Sequence of chain 1.B:
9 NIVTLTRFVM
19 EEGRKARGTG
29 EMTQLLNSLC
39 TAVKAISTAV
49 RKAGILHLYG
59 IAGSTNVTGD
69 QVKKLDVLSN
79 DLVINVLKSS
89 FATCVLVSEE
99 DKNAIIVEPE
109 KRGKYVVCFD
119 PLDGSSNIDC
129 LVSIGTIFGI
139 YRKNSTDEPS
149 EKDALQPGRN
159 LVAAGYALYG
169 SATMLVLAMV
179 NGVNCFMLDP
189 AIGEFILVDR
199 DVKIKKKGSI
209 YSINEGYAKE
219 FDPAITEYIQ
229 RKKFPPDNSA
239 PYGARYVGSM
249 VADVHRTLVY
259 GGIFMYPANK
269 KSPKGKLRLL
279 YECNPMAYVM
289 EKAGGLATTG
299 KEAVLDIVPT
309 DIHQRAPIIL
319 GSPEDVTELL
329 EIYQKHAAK

A protein and the small-molecule ligand that binds it are described below.
Small molecule (SMILES): O=P(O)(O)OC[C@H]1O[C@](O)(CO)[C@@H](O)[C@@H]1O

Sequence of chain 1.A:
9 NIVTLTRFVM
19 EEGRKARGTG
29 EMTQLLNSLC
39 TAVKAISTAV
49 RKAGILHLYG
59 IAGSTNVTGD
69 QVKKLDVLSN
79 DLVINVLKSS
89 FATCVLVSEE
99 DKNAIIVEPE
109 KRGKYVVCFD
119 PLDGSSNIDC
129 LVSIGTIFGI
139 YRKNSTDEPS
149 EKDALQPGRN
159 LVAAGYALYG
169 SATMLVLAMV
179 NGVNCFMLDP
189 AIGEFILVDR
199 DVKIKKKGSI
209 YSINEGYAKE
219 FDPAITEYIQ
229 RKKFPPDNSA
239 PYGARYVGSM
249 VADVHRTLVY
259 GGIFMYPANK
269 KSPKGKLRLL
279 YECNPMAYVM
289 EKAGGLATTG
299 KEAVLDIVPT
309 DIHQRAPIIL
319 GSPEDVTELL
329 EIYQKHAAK

Binding-site contacts:
Ligand atom C6 contacts residue GLY246 of chain 1.A at 3.7 Å.
Ligand atom O4 contacts residue SER247 of chain 1.A at 4.0 Å.
Ligand atom P contacts residue TYR215 of chain 1.A at 3.9 Å.
Ligand atom C4 contacts residue MET248 of chain 1.A at 3.6 Å (hydrophobic).
Ligand atom C2 contacts residue ASP121 of chain 1.A at 3.9 Å.
Ligand atom O6 contacts residue TYR244 of chain 1.A at 3.9 Å.
Ligand atom C3 contacts residue MET248 of chain 1.A at 3.6 Å (hydrophobic).
Ligand atom O3 contacts residue MET248 of chain 1.A at 2.8 Å (h-bond).
Ligand atom O3P contacts residue ARG243 of chain 1.B at 3.8 Å.
Ligand atom C4 contacts residue GLY246 of chain 1.A at 3.2 Å.
Ligand atom O1 contacts residue GLU280 of chain 1.A at 3.7 Å.
Ligand atom O3P contacts residue TYR244 of chain 1.A at 2.5 Å (h-bond).
Ligand atom O1 contacts residue ASP121 of chain 1.A at 2.9 Å (salt-bridge).
Ligand atom C1 contacts residue ASP121 of chain 1.A at 3.5 Å.
Ligand atom O6 contacts residue LYS274 of chain 1.A at 3.1 Å (salt-bridge).
Ligand atom O2P contacts residue ASN212 of chain 1.A at 3.9 Å.
Ligand atom C1 contacts residue GLU280 of chain 1.A at 3.8 Å.
Ligand atom C1 contacts residue LEU275 of chain 1.A at 4.0 Å (hydrophobic).
Ligand atom O3 contacts residue GLY246 of chain 1.A at 3.9 Å.
Ligand atom O4 contacts residue GLY246 of chain 1.A at 4.0 Å.
Ligand atom O3P contacts residue TYR264 of chain 1.A at 3.7 Å.
Ligand atom O3 contacts residue SER247 of chain 1.A at 3.7 Å.
Ligand atom O6 contacts residue TYR264 of chain 1.A at 3.5 Å.
Ligand atom O2 contacts residue GLY122 of chain 1.A at 4.0 Å.
Ligand atom O1 contacts residue MG1 of chain 1.D at 3.2 Å.
Ligand atom O3P contacts residue ASN212 of chain 1.A at 2.9 Å (h-bond).
Ligand atom O2P contacts residue ARG243 of chain 1.B at 2.9 Å (salt-bridge).
Ligand atom O3 contacts residue ASP121 of chain 1.A at 2.7 Å (salt-bridge).
Ligand atom O1P contacts residue TYR215 of chain 1.A at 2.7 Å (h-bond).
Ligand atom O5 contacts residue LYS274 of chain 1.A at 3.1 Å (salt-bridge).
Ligand atom O1P contacts residue LYS274 of chain 1.A at 4.0 Å.
Ligand atom O2 contacts residue ASP121 of chain 1.A at 3.8 Å.
Ligand atom C6 contacts residue TYR244 of chain 1.A at 3.4 Å (hydrophobic).
Ligand atom O4 contacts residue MET248 of chain 1.A at 3.2 Å (h-bond).
Ligand atom O2 contacts residue GLY246 of chain 1.A at 4.0 Å.
Ligand atom C3 contacts residue ASP121 of chain 1.A at 3.8 Å.
Ligand atom P contacts residue TYR244 of chain 1.A at 3.8 Å.
Ligand atom P contacts residue TYR264 of chain 1.A at 3.7 Å.
Ligand atom O1P contacts residue TYR264 of chain 1.A at 2.6 Å (h-bond).
Ligand atom P contacts residue ASN212 of chain 1.A at 3.8 Å.